Binding-site contacts:
Ligand atom O6 contacts residue THR1100 of chain 1.A at 3.2 Å.
Ligand atom C5 contacts residue THR1100 of chain 1.A at 4.0 Å.
Ligand atom C8 contacts residue ASN1098 of chain 1.A at 4.2 Å.
Ligand atom C4 contacts residue THR1100 of chain 1.A at 4.4 Å.
Ligand atom C1 contacts residue ASN1098 of chain 1.A at 1.7 Å.
Ligand atom C6 contacts residue ASN1098 of chain 1.A at 4.3 Å.
Ligand atom C4 contacts residue ASN1098 of chain 1.A at 3.4 Å.
Ligand atom C2 contacts residue ASN1098 of chain 1.A at 3.0 Å.
Ligand atom C1 contacts residue THR1100 of chain 1.A at 4.5 Å.
Ligand atom C5 contacts residue ASN1098 of chain 1.A at 3.6 Å.
Ligand atom C6 contacts residue THR1100 of chain 1.A at 3.2 Å.
Ligand atom O5 contacts residue THR1100 of chain 1.A at 3.6 Å (h-bond).
Ligand atom N2 contacts residue ASN1098 of chain 1.A at 4.1 Å.
Ligand atom O4 contacts residue ASN1098 of chain 1.A at 4.4 Å.
Ligand atom C3 contacts residue ASN1098 of chain 1.A at 3.9 Å.
Ligand atom O5 contacts residue ASN1098 of chain 1.A at 2.5 Å (h-bond).

Sequence of chain 1.A:
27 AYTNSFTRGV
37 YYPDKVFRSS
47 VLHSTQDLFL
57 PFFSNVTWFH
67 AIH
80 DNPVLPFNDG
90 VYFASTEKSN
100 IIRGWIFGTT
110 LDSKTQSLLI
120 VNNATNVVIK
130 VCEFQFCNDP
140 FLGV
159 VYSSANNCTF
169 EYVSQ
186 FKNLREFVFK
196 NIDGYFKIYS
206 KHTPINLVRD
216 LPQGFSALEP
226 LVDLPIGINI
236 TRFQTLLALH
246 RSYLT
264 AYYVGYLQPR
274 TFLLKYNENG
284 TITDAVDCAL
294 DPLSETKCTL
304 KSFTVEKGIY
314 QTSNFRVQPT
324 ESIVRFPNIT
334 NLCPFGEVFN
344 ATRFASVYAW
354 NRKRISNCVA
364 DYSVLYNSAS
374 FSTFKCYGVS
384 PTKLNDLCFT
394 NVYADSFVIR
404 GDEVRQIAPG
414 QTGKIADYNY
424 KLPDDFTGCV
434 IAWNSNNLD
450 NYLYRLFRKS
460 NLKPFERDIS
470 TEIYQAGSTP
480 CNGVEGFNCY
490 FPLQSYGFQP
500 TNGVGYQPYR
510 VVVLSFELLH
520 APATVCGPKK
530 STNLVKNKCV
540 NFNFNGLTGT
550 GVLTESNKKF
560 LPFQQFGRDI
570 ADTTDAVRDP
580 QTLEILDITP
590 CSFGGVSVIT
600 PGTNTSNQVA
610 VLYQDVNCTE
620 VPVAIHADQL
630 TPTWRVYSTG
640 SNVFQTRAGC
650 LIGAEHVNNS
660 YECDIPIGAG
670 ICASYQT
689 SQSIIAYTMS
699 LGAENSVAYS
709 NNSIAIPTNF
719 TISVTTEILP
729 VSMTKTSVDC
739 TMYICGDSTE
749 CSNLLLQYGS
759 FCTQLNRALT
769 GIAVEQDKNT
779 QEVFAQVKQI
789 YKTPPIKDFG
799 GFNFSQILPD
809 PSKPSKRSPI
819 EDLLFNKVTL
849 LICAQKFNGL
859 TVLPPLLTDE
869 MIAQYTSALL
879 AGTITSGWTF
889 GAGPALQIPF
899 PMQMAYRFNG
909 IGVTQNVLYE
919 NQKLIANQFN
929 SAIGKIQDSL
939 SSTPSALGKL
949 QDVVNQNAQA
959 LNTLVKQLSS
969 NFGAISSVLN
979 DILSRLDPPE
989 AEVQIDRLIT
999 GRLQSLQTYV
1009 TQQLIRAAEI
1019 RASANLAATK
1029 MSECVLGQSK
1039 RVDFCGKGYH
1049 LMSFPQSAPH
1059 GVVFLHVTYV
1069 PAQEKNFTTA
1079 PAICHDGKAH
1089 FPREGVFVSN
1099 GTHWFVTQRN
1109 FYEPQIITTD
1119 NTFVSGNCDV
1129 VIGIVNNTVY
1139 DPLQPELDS

A protein and the small-molecule ligand that binds it are described below.
Small molecule (SMILES): CC(=O)N[C@@H]1[C@@H](O)[C@H](O)[C@@H](CO)O[C@H]1O